Sequence of chain 1.B:
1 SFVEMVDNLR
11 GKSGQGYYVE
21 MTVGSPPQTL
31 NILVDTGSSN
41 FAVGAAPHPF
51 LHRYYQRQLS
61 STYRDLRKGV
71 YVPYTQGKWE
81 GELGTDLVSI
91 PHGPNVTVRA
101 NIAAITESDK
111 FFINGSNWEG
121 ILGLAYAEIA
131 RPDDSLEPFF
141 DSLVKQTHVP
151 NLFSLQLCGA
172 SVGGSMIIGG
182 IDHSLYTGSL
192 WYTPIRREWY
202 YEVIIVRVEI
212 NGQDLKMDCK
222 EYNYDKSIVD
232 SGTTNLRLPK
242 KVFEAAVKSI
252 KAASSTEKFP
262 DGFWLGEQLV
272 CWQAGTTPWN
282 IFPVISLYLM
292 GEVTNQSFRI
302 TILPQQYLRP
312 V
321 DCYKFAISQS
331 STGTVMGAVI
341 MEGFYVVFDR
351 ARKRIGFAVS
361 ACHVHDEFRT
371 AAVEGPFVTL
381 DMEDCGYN

This small molecule binds to this protein.
Small molecule (SMILES): CCCN(CCC)C(=O)c1cccc(C(=O)N[C@@H](Cc2ccccc2)[C@@H](N)C[C@@H](C)C(=O)Nc2ccc(F)cc2)c1

Binding-site contacts:
Ligand atom C10 contacts residue GLN15 of chain 1.B at 3.6 Å.
Ligand atom N4 contacts residue GLY233 of chain 1.B at 3.3 Å (h-bond).
Ligand atom C14 contacts residue GLY16 of chain 1.B at 3.6 Å.
Ligand atom C31 contacts residue GLY233 of chain 1.B at 3.5 Å.
Ligand atom C19 contacts residue ASP231 of chain 1.B at 3.6 Å.
Ligand atom C25 contacts residue GLY37 of chain 1.B at 3.3 Å.
Ligand atom C17 contacts residue ASP35 of chain 1.B at 3.3 Å.
Ligand atom C28 contacts residue GLN76 of chain 1.B at 3.4 Å.
Ligand atom C28 contacts residue PHE111 of chain 1.B at 3.5 Å (hydrophobic).
Ligand atom C17 contacts residue GLY233 of chain 1.B at 3.6 Å.
Ligand atom O1 contacts residue THR234 of chain 1.B at 3.6 Å.
Ligand atom C4 contacts residue GLY233 of chain 1.B at 3.5 Å.
Ligand atom C27 contacts residue PRO73 of chain 1.B at 3.3 Å (hydrophobic).
Ligand atom F1 contacts residue ILE129 of chain 1.B at 3.1 Å.
Ligand atom C24 contacts residue ILE129 of chain 1.B at 3.3 Å (hydrophobic).
Ligand atom C21 contacts residue THR75 of chain 1.B at 3.6 Å.
Ligand atom N4 contacts residue ASP231 of chain 1.B at 2.6 Å (salt-bridge).
Ligand atom N3 contacts residue GLY37 of chain 1.B at 3.0 Å (h-bond).
Ligand atom C1 contacts residue GLN76 of chain 1.B at 3.6 Å.
Ligand atom O2 contacts residue GLN76 of chain 1.B at 3.0 Å (h-bond).
Ligand atom C33 contacts residue GLN76 of chain 1.B at 3.6 Å.
Ligand atom C22 contacts residue PRO73 of chain 1.B at 3.2 Å (hydrophobic).
Ligand atom O2 contacts residue THR75 of chain 1.B at 3.3 Å (h-bond).
Ligand atom N4 contacts residue THR234 of chain 1.B at 3.4 Å (h-bond).
Ligand atom N4 contacts residue ASP35 of chain 1.B at 2.9 Å (salt-bridge).
Ligand atom C18 contacts residue ASP231 of chain 1.B at 3.3 Å.
Ligand atom F1 contacts residue ARG131 of chain 1.B at 3.2 Å.
Ligand atom O1 contacts residue THR235 of chain 1.B at 2.8 Å (h-bond).
Ligand atom C16 contacts residue ASP231 of chain 1.B at 3.5 Å.
Ligand atom O3 contacts residue TYR74 of chain 1.B at 3.3 Å.
Ligand atom C26 contacts residue GLY37 of chain 1.B at 3.6 Å.
Ligand atom N2 contacts residue GLY233 of chain 1.B at 3.1 Å (h-bond).
Ligand atom C33 contacts residue TYR74 of chain 1.B at 3.6 Å (hydrophobic).
Ligand atom C13 contacts residue GLN76 of chain 1.B at 3.6 Å.
Ligand atom C9 contacts residue THR235 of chain 1.B at 3.6 Å.
Ligand atom C9 contacts residue GLY14 of chain 1.B at 3.1 Å.
Ligand atom C15 contacts residue TYR74 of chain 1.B at 3.6 Å (hydrophobic).
Ligand atom C25 contacts residue SER38 of chain 1.B at 3.6 Å.
Ligand atom O2 contacts residue TYR74 of chain 1.B at 3.3 Å.
Ligand atom O3 contacts residue THR75 of chain 1.B at 3.3 Å (h-bond).